Binding-site contacts:
Ligand atom C5 contacts residue ASN19 of chain 16.T at 3.8 Å.
Ligand atom O7 contacts residue ASN19 of chain 16.T at 4.1 Å.
Ligand atom C8 contacts residue ASN19 of chain 16.T at 4.3 Å.
Ligand atom N2 contacts residue ASN19 of chain 16.T at 3.1 Å (h-bond).
Ligand atom C1 contacts residue ASN19 of chain 16.T at 1.7 Å.
Ligand atom C7 contacts residue ASN19 of chain 16.T at 3.6 Å.
Ligand atom O5 contacts residue ASN19 of chain 16.T at 2.8 Å (h-bond).
Ligand atom C3 contacts residue ASN19 of chain 16.T at 4.1 Å.
Ligand atom C2 contacts residue ASN19 of chain 16.T at 3.0 Å.

Sequence of chain 16.T:
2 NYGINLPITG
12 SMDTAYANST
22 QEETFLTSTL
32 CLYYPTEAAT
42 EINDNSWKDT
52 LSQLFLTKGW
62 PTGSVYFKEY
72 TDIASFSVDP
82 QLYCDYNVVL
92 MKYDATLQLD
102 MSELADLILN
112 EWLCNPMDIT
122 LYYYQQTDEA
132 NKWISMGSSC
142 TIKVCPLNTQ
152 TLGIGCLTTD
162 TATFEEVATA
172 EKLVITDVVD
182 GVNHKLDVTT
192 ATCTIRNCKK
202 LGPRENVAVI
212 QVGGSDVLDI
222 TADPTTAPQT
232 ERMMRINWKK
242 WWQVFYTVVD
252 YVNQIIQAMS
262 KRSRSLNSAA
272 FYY

This small molecule binds to this protein.
Small molecule (SMILES): CC(=O)N[C@H]1[C@H](O[C@H]2[C@H](O)[C@@H](NC(C)=O)CO[C@@H]2CO)O[C@H](CO)[C@@H](O)[C@@H]1O